Sequence of chain 2.A:
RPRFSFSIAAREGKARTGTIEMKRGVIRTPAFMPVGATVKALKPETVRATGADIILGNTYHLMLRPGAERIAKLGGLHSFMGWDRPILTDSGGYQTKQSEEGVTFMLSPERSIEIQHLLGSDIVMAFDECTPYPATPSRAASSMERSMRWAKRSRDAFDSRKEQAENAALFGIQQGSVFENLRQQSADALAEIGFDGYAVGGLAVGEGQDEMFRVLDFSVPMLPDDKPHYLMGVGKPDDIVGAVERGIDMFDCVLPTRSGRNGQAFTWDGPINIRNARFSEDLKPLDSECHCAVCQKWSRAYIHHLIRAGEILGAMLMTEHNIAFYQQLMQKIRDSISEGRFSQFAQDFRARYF

Binding-site contacts:
Ligand atom C13 contacts residue ALA232 of chain 2.A at 3.6 Å (hydrophobic).
Ligand atom C19 contacts residue VAL282 of chain 2.A at 3.3 Å (hydrophobic).
Ligand atom O1 contacts residue GLY229 of chain 2.A at 3.3 Å.
Ligand atom N4 contacts residue TYR106 of chain 2.A at 3.6 Å.
Ligand atom C1 contacts residue ASP102 of chain 2.A at 3.6 Å.
Ligand atom N5 contacts residue ALA232 of chain 2.A at 3.5 Å (h-bond).
Ligand atom N6 contacts residue GLY261 of chain 2.A at 3.6 Å.
Ligand atom C6 contacts residue ASP156 of chain 2.A at 3.6 Å.
Ligand atom C7 contacts residue ASP156 of chain 2.A at 3.6 Å.
Ligand atom N1 contacts residue ASP280 of chain 2.A at 2.7 Å (salt-bridge).
Ligand atom C12 contacts residue ALA232 of chain 2.A at 3.5 Å (hydrophobic).
Ligand atom C3 contacts residue ASP102 of chain 2.A at 3.2 Å.
Ligand atom N2 contacts residue ASP102 of chain 2.A at 2.8 Å (salt-bridge).
Ligand atom N7 contacts residue ILE201 of chain 2.A at 3.5 Å.
Ligand atom C13 contacts residue GLY261 of chain 2.A at 3.6 Å.
Ligand atom C5 contacts residue TYR106 of chain 2.A at 3.4 Å (hydrophobic).
Ligand atom N2 contacts residue MET260 of chain 2.A at 3.4 Å.
Ligand atom N3 contacts residue ASP156 of chain 2.A at 2.7 Å (salt-bridge).
Ligand atom N7 contacts residue ASP156 of chain 2.A at 2.9 Å (salt-bridge).
Ligand atom C22 contacts residue LEU68 of chain 2.A at 3.3 Å (hydrophobic).
Ligand atom C11 contacts residue TYR106 of chain 2.A at 3.3 Å (hydrophobic).
Ligand atom C6 contacts residue ASP102 of chain 2.A at 3.5 Å.
Ligand atom C10 contacts residue TYR106 of chain 2.A at 3.4 Å (hydrophobic).
Ligand atom N4 contacts residue GLY261 of chain 2.A at 3.5 Å.
Ligand atom O1 contacts residue ASP156 of chain 2.A at 3.5 Å (salt-bridge).
Ligand atom C1 contacts residue ASP280 of chain 2.A at 3.5 Å.
Ligand atom O1 contacts residue GLN203 of chain 2.A at 3.0 Å (h-bond).
Ligand atom N6 contacts residue ALA232 of chain 2.A at 2.8 Å (h-bond).
Ligand atom C2 contacts residue ASP280 of chain 2.A at 3.5 Å.
Ligand atom C4 contacts residue TYR106 of chain 2.A at 3.5 Å (hydrophobic).
Ligand atom C6 contacts residue MET260 of chain 2.A at 3.5 Å (hydrophobic).
Ligand atom O1 contacts residue CYS158 of chain 2.A at 3.4 Å (h-bond).
Ligand atom O1 contacts residue GLY230 of chain 2.A at 2.8 Å (h-bond).
Ligand atom C9 contacts residue CYS158 of chain 2.A at 3.5 Å (hydrophobic).
Ligand atom N2 contacts residue TYR106 of chain 2.A at 3.4 Å.
Ligand atom C15 contacts residue ALA232 of chain 2.A at 3.4 Å (hydrophobic).
Ligand atom C24 contacts residue ASN70 of chain 2.A at 3.6 Å.
Ligand atom N7 contacts residue ASP102 of chain 2.A at 2.7 Å (salt-bridge).
Ligand atom N5 contacts residue MET260 of chain 2.A at 3.5 Å (h-bond).
Ligand atom N5 contacts residue LEU231 of chain 2.A at 2.8 Å (h-bond).

A protein and the small-molecule ligand that binds it are described below.
Small molecule (SMILES): Nc1nc2c(CCNCC3CCCC3)c3[nH]c(NCCc4ccccc4)nc3cc2c(=O)[nH]1